Sequence of chain 1.A:
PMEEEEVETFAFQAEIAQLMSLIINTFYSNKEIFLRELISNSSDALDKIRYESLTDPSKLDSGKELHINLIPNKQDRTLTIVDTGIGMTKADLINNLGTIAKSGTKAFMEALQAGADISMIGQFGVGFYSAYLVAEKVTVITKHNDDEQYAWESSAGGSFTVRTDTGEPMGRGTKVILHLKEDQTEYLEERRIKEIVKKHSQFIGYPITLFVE

The small molecule below binds the protein below.
Small molecule (SMILES): Cc1cc(-c2ccc([N+](=O)[O-])cc2Cl)nc(N)n1

Binding-site contacts:
Ligand atom C9 contacts residue ASN108 of chain 1.A at 3.6 Å.
Ligand atom CL contacts residue LEU109 of chain 1.A at 3.9 Å.
Ligand atom CL contacts residue PHE140 of chain 1.A at 3.7 Å.
Ligand atom N4 contacts residue ASN108 of chain 1.A at 3.1 Å (h-bond).
Ligand atom C9 contacts residue LEU109 of chain 1.A at 4.0 Å (hydrophobic).
Ligand atom C8 contacts residue GLY137 of chain 1.A at 3.6 Å.
Ligand atom N2 contacts residue ASP95 of chain 1.A at 2.9 Å (salt-bridge).
Ligand atom C1 contacts residue ALA57 of chain 1.A at 3.8 Å (hydrophobic).
Ligand atom N2 contacts residue THR186 of chain 1.A at 3.9 Å.
Ligand atom O1 contacts residue VAL138 of chain 1.A at 3.4 Å (h-bond).
Ligand atom C4 contacts residue MET100 of chain 1.A at 3.9 Å (hydrophobic).
Ligand atom N3 contacts residue ALA57 of chain 1.A at 3.5 Å.
Ligand atom N2 contacts residue SER54 of chain 1.A at 3.8 Å.
Ligand atom C5 contacts residue THR186 of chain 1.A at 4.0 Å.
Ligand atom C9 contacts residue PHE140 of chain 1.A at 3.8 Å (hydrophobic).
Ligand atom C1 contacts residue ILE98 of chain 1.A at 3.9 Å (hydrophobic).
Ligand atom O1 contacts residue ASN108 of chain 1.A at 3.2 Å (h-bond).
Ligand atom C10 contacts residue PHE140 of chain 1.A at 3.5 Å (hydrophobic).
Ligand atom O2 contacts residue ASN108 of chain 1.A at 3.2 Å (h-bond).
Ligand atom O2 contacts residue PHE140 of chain 1.A at 3.3 Å.
Ligand atom N4 contacts residue PHE140 of chain 1.A at 3.8 Å.
Ligand atom C11 contacts residue LEU109 of chain 1.A at 3.7 Å (hydrophobic).
Ligand atom C10 contacts residue LEU109 of chain 1.A at 3.5 Å (hydrophobic).
Ligand atom O2 contacts residue GLY137 of chain 1.A at 4.0 Å.
Ligand atom N3 contacts residue THR186 of chain 1.A at 3.5 Å (h-bond).
Ligand atom N2 contacts residue ASN53 of chain 1.A at 4.0 Å.
Ligand atom C1 contacts residue GLY99 of chain 1.A at 3.6 Å.
Ligand atom C9 contacts residue GLY137 of chain 1.A at 3.5 Å.
Ligand atom C2 contacts residue ALA57 of chain 1.A at 4.0 Å (hydrophobic).
Ligand atom N1 contacts residue ASN53 of chain 1.A at 3.8 Å.
Ligand atom C2 contacts residue THR186 of chain 1.A at 4.0 Å.
Ligand atom C2 contacts residue MET100 of chain 1.A at 3.9 Å (hydrophobic).
Ligand atom C5 contacts residue ASP95 of chain 1.A at 4.0 Å.
Ligand atom CL contacts residue MET100 of chain 1.A at 3.8 Å.
Ligand atom C1 contacts residue MET100 of chain 1.A at 3.9 Å (hydrophobic).
Ligand atom O1 contacts residue GLY137 of chain 1.A at 3.2 Å.
Ligand atom C7 contacts residue ASN53 of chain 1.A at 4.0 Å.
Ligand atom O2 contacts residue TYR141 of chain 1.A at 3.4 Å.
Ligand atom C3 contacts residue MET100 of chain 1.A at 3.6 Å (hydrophobic).
Ligand atom N4 contacts residue GLY137 of chain 1.A at 3.4 Å (h-bond).